The small molecule below binds the protein below.
Small molecule (SMILES): CO[C@H]1O[C@H](CO)[C@@H](O)[C@H](O)[C@@H]1O[C@H]1O[C@H](CO)[C@@H](O)[C@H](O)[C@@H]1O

Sequence of chain 1.A:
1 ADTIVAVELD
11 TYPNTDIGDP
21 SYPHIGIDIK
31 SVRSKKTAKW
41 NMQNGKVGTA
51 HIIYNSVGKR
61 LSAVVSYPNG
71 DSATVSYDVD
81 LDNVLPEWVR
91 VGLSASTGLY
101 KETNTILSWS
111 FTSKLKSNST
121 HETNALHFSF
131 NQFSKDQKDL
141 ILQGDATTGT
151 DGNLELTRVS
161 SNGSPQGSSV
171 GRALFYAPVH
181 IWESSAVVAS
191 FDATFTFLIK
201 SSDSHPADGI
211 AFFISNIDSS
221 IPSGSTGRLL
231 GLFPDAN

Binding-site contacts:
Ligand atom O3 contacts residue SER168 of chain 1.A at 3.2 Å.
Ligand atom O6 contacts residue GLY98 of chain 1.A at 3.2 Å.
Ligand atom C4 contacts residue ASN14 of chain 1.A at 3.9 Å.
Ligand atom C1 contacts residue LEU99 of chain 1.A at 3.8 Å (hydrophobic).
Ligand atom O4 contacts residue ARG228 of chain 1.A at 3.3 Å (salt-bridge).
Ligand atom C6 contacts residue LEU99 of chain 1.A at 3.8 Å (hydrophobic).
Ligand atom C5 contacts residue TYR12 of chain 1.A at 3.8 Å (hydrophobic).
Ligand atom C6 contacts residue TYR100 of chain 1.A at 3.9 Å (hydrophobic).
Ligand atom O2 contacts residue THR226 of chain 1.A at 3.5 Å (h-bond).
Ligand atom O4 contacts residue ASP208 of chain 1.A at 2.5 Å (salt-bridge).
Ligand atom C3 contacts residue THR226 of chain 1.A at 3.4 Å.
Ligand atom C5 contacts residue LEU99 of chain 1.A at 3.5 Å (hydrophobic).
Ligand atom O3 contacts residue GLY227 of chain 1.A at 3.5 Å.
Ligand atom O6 contacts residue ALA207 of chain 1.A at 3.3 Å.
Ligand atom C2 contacts residue THR226 of chain 1.A at 3.4 Å.
Ligand atom C6 contacts residue ALA207 of chain 1.A at 3.6 Å (hydrophobic).
Ligand atom O6 contacts residue TYR100 of chain 1.A at 3.3 Å (h-bond).
Ligand atom O4 contacts residue TYR12 of chain 1.A at 3.6 Å.
Ligand atom O4 contacts residue ASN14 of chain 1.A at 2.9 Å (h-bond).
Ligand atom C6 contacts residue LEU99 of chain 1.A at 3.9 Å (hydrophobic).
Ligand atom O4 contacts residue LEU99 of chain 1.A at 3.3 Å (h-bond).
Ligand atom O4 contacts residue GLY98 of chain 1.A at 3.1 Å.
Ligand atom C3 contacts residue GLY98 of chain 1.A at 3.5 Å.
Ligand atom O3 contacts residue THR226 of chain 1.A at 2.6 Å (h-bond).
Ligand atom O6 contacts residue LEU99 of chain 1.A at 3.0 Å (h-bond).
Ligand atom O3 contacts residue GLY98 of chain 1.A at 3.8 Å.
Ligand atom C4 contacts residue GLY98 of chain 1.A at 3.9 Å.
Ligand atom C4 contacts residue LEU99 of chain 1.A at 3.8 Å (hydrophobic).
Ligand atom O6 contacts residue ASP208 of chain 1.A at 2.6 Å (salt-bridge).
Ligand atom O6 contacts residue LEU99 of chain 1.A at 3.6 Å.
Ligand atom C6 contacts residue ASP208 of chain 1.A at 3.5 Å.
Ligand atom O4 contacts residue SER168 of chain 1.A at 2.6 Å (h-bond).
Ligand atom C4 contacts residue ARG228 of chain 1.A at 3.7 Å.
Ligand atom O3 contacts residue ARG228 of chain 1.A at 2.8 Å (salt-bridge).
Ligand atom C6 contacts residue TYR12 of chain 1.A at 3.7 Å (hydrophobic).
Ligand atom C4 contacts residue GLY227 of chain 1.A at 3.8 Å.
Ligand atom O5 contacts residue LEU99 of chain 1.A at 3.2 Å (h-bond).
Ligand atom C3 contacts residue ARG228 of chain 1.A at 3.8 Å.
Ligand atom C4 contacts residue SER168 of chain 1.A at 3.6 Å.
Ligand atom C4 contacts residue ASP208 of chain 1.A at 3.4 Å.